Binding-site contacts:
Ligand atom C8 contacts residue GLY1100 of chain 1.A at 3.8 Å.
Ligand atom O5 contacts residue ASN678 of chain 1.A at 2.3 Å (h-bond).
Ligand atom C3 contacts residue ASN678 of chain 1.A at 3.8 Å.
Ligand atom C4 contacts residue ASN678 of chain 1.A at 4.2 Å.
Ligand atom C2 contacts residue ASN678 of chain 1.A at 2.4 Å.
Ligand atom N2 contacts residue ASN678 of chain 1.A at 2.9 Å (h-bond).
Ligand atom C5 contacts residue ASN678 of chain 1.A at 3.6 Å.
Ligand atom C8 contacts residue ASN678 of chain 1.A at 4.4 Å.
Ligand atom C1 contacts residue ASN678 of chain 1.A at 1.4 Å.
Ligand atom O7 contacts residue ASN678 of chain 1.A at 3.2 Å (h-bond).
Ligand atom C7 contacts residue ASN678 of chain 1.A at 3.2 Å.

Sequence of chain 1.A:
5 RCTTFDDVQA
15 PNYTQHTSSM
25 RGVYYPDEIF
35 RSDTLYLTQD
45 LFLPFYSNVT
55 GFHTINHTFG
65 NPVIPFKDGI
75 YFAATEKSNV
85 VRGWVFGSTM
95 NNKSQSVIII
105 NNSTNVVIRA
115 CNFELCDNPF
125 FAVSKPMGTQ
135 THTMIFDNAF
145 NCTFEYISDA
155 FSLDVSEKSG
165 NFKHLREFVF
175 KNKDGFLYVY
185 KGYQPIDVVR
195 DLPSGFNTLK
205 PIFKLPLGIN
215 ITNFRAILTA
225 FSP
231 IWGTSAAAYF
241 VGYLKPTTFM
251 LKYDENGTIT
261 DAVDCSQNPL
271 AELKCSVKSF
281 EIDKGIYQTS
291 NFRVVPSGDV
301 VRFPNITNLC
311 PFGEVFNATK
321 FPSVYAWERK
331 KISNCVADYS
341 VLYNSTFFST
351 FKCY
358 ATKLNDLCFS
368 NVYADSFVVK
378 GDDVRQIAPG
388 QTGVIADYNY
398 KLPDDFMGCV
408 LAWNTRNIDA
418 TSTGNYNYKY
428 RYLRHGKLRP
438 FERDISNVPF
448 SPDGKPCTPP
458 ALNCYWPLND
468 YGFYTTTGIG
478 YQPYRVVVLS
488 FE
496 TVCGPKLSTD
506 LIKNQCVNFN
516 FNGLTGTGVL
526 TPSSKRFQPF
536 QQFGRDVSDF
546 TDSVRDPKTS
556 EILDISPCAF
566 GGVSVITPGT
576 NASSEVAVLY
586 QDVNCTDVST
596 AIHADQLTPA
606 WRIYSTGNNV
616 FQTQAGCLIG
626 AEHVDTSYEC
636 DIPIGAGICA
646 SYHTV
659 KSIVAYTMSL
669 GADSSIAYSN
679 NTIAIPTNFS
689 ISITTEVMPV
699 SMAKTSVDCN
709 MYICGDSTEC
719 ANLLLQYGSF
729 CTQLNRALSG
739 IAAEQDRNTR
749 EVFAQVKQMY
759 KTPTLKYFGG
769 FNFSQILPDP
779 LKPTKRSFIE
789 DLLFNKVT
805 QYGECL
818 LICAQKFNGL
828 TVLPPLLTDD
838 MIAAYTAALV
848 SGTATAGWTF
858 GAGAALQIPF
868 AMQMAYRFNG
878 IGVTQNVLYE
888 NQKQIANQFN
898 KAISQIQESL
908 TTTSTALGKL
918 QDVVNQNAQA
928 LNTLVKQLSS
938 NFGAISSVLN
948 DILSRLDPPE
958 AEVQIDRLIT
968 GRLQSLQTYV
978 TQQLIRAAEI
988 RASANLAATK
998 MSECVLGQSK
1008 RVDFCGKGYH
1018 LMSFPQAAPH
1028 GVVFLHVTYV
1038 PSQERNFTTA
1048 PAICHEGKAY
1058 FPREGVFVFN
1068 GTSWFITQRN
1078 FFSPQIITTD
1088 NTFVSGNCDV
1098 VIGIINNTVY

This protein binds this small molecule.
Small molecule (SMILES): CC(=O)N[C@@H]1[C@@H](O)[C@H](O)[C@@H](CO)O[C@H]1O